Sequence of chain 1.B:
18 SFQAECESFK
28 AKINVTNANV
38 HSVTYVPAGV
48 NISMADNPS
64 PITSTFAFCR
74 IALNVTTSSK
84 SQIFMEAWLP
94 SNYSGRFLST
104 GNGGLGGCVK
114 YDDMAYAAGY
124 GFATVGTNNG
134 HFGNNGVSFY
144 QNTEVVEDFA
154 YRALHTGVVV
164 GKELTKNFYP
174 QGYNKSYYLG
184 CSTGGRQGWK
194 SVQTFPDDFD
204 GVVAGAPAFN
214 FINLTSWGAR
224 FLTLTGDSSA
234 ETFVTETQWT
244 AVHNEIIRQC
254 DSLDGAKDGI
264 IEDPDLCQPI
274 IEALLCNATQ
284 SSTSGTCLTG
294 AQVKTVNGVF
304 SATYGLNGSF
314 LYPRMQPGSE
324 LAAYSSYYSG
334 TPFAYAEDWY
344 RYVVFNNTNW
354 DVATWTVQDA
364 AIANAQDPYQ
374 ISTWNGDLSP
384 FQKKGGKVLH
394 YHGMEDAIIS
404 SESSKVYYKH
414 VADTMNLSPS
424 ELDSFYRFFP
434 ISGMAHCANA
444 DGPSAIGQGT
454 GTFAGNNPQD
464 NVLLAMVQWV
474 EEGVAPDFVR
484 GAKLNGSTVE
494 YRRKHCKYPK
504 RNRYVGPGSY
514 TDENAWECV

Binding-site contacts:
Ligand atom O6 contacts residue PHE87 of chain 1.B at 4.0 Å.
Ligand atom C6 contacts residue HIS134 of chain 1.B at 4.0 Å.
Ligand atom C3 contacts residue PHE135 of chain 1.B at 4.3 Å (hydrophobic).
Ligand atom C4 contacts residue PHE135 of chain 1.B at 4.4 Å (hydrophobic).
Ligand atom C8 contacts residue ASN77 of chain 1.B at 3.6 Å.
Ligand atom C2 contacts residue ASN77 of chain 1.B at 2.5 Å.
Ligand atom C6 contacts residue GLY133 of chain 1.B at 4.0 Å.
Ligand atom O7 contacts residue HIS38 of chain 1.B at 3.2 Å.
Ligand atom N2 contacts residue HIS38 of chain 1.B at 4.1 Å.
Ligand atom O5 contacts residue PHE87 of chain 1.B at 4.1 Å.
Ligand atom O7 contacts residue ASN77 of chain 1.B at 4.0 Å.
Ligand atom C2 contacts residue GLN85 of chain 1.B at 3.9 Å.
Ligand atom C8 contacts residue HIS38 of chain 1.B at 4.3 Å.
Ligand atom C5 contacts residue ASN131 of chain 1.B at 4.0 Å.
Ligand atom C8 contacts residue PHE87 of chain 1.B at 3.7 Å (hydrophobic).
Ligand atom O5 contacts residue ASN77 of chain 1.B at 2.3 Å (h-bond).
Ligand atom O6 contacts residue ASN131 of chain 1.B at 2.9 Å (h-bond).
Ligand atom N2 contacts residue ASN77 of chain 1.B at 3.0 Å (h-bond).
Ligand atom O6 contacts residue GLN85 of chain 1.B at 2.7 Å (h-bond).
Ligand atom C3 contacts residue ASN77 of chain 1.B at 3.8 Å.
Ligand atom O6 contacts residue HIS134 of chain 1.B at 3.5 Å (h-bond).
Ligand atom C8 contacts residue PHE135 of chain 1.B at 3.5 Å (hydrophobic).
Ligand atom C7 contacts residue HIS38 of chain 1.B at 3.8 Å.
Ligand atom C6 contacts residue GLN85 of chain 1.B at 3.5 Å.
Ligand atom C6 contacts residue ASN131 of chain 1.B at 3.8 Å.
Ligand atom C1 contacts residue ILE86 of chain 1.B at 4.2 Å (hydrophobic).
Ligand atom O4 contacts residue PHE135 of chain 1.B at 3.6 Å.
Ligand atom C5 contacts residue ASN77 of chain 1.B at 3.6 Å.
Ligand atom C1 contacts residue ASN77 of chain 1.B at 1.5 Å.
Ligand atom C1 contacts residue GLN85 of chain 1.B at 3.6 Å.
Ligand atom C7 contacts residue ASN77 of chain 1.B at 3.4 Å.
Ligand atom C5 contacts residue PHE135 of chain 1.B at 4.0 Å (hydrophobic).
Ligand atom C5 contacts residue GLN85 of chain 1.B at 4.0 Å.
Ligand atom O6 contacts residue ILE86 of chain 1.B at 3.8 Å.
Ligand atom C1 contacts residue PHE87 of chain 1.B at 4.2 Å (hydrophobic).
Ligand atom O5 contacts residue GLN85 of chain 1.B at 3.2 Å.
Ligand atom C4 contacts residue GLN85 of chain 1.B at 4.5 Å.
Ligand atom C4 contacts residue ASN77 of chain 1.B at 4.1 Å.
Ligand atom O5 contacts residue ILE86 of chain 1.B at 4.0 Å.
Ligand atom O6 contacts residue GLY133 of chain 1.B at 3.4 Å.

A protein and the small-molecule ligand that binds it are described below.
Small molecule (SMILES): CC(=O)N[C@@H]1[C@@H](O)[C@H](O)[C@@H](CO)O[C@H]1O